Binding-site contacts:
Ligand atom O7 contacts residue LEU896 of chain 1.G at 3.3 Å.
Ligand atom O5 contacts residue ASN691 of chain 1.G at 2.3 Å (h-bond).
Ligand atom O6 contacts residue PHE692 of chain 1.G at 4.2 Å.
Ligand atom C4 contacts residue ASN691 of chain 1.G at 4.2 Å.
Ligand atom C7 contacts residue LEU896 of chain 1.G at 4.0 Å (hydrophobic).
Ligand atom O6 contacts residue GLN900 of chain 1.G at 4.1 Å.
Ligand atom N2 contacts residue ASN691 of chain 1.G at 3.0 Å (h-bond).
Ligand atom C5 contacts residue ASN691 of chain 1.G at 3.7 Å.
Ligand atom O4 contacts residue LEU896 of chain 1.G at 4.0 Å.
Ligand atom C3 contacts residue LEU896 of chain 1.G at 4.3 Å (hydrophobic).
Ligand atom C3 contacts residue ASN691 of chain 1.G at 3.8 Å.
Ligand atom C5 contacts residue GLN900 of chain 1.G at 4.5 Å.
Ligand atom C2 contacts residue ASN691 of chain 1.G at 2.5 Å.
Ligand atom O7 contacts residue ASN691 of chain 1.G at 3.4 Å (h-bond).
Ligand atom C8 contacts residue GLN900 of chain 1.G at 4.3 Å.
Ligand atom O7 contacts residue GLN1045 of chain 1.G at 4.0 Å.
Ligand atom C1 contacts residue ASN691 of chain 1.G at 1.4 Å.
Ligand atom O5 contacts residue GLN1045 of chain 1.G at 4.4 Å.
Ligand atom C7 contacts residue ASN691 of chain 1.G at 3.4 Å.

Sequence of chain 1.G:
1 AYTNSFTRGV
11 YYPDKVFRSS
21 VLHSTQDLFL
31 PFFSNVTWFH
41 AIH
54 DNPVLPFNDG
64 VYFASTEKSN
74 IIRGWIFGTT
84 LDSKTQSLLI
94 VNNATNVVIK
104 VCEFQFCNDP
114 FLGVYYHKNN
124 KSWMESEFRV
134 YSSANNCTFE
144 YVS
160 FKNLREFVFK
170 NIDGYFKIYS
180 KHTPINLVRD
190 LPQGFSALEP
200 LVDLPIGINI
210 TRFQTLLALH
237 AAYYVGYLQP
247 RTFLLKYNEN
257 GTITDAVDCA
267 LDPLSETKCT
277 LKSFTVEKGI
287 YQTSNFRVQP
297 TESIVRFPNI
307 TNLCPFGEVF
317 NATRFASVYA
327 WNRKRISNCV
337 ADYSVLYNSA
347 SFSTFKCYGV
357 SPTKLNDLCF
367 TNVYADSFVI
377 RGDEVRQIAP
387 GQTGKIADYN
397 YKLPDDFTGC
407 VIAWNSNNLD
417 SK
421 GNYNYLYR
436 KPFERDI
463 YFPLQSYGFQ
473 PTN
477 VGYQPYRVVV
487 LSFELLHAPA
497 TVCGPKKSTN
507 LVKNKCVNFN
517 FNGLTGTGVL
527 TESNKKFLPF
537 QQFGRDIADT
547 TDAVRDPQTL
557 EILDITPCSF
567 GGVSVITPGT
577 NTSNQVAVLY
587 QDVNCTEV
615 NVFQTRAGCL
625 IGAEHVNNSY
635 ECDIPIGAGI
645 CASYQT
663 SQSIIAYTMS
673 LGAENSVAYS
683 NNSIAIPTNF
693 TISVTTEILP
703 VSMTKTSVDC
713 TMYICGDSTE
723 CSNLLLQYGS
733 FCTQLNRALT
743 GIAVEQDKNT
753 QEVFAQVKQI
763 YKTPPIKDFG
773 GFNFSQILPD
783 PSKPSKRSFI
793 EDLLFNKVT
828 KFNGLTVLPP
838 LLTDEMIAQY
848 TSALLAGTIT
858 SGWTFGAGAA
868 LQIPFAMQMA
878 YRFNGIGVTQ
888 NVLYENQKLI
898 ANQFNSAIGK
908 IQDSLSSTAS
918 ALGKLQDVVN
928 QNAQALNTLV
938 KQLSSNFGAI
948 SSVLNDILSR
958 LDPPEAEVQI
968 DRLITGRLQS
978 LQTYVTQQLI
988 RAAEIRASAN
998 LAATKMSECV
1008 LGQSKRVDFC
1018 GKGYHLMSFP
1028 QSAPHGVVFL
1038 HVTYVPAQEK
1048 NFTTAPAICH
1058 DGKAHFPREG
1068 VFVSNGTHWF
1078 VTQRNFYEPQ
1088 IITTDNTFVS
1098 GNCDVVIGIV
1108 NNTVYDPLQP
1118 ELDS

A small-molecule ligand and the protein it binds are described below.
Small molecule (SMILES): CC(=O)N[C@H]1[C@H](O[C@H]2[C@H](O)[C@@H](NC(C)=O)CO[C@@H]2CO)O[C@H](CO)[C@@H](O)[C@@H]1O